Binding-site contacts:
Ligand atom C21 contacts residue PRO191 of chain 1.B at 3.8 Å (hydrophobic).
Ligand atom C20 contacts residue ARG223 of chain 1.B at 3.4 Å.
Ligand atom C23 contacts residue VAL248 of chain 1.B at 3.4 Å (hydrophobic).
Ligand atom C10 contacts residue ARG223 of chain 1.B at 3.8 Å.
Ligand atom C22 contacts residue PRO191 of chain 1.B at 3.8 Å (hydrophobic).
Ligand atom C5 contacts residue VAL249 of chain 1.B at 3.2 Å (hydrophobic).
Ligand atom C5 contacts residue THR221 of chain 1.B at 3.3 Å.
Ligand atom N12 contacts residue GLY247 of chain 1.B at 3.4 Å (h-bond).
Ligand atom C17 contacts residue PRO191 of chain 1.B at 3.4 Å (hydrophobic).
Ligand atom C14 contacts residue CYS222 of chain 1.B at 3.4 Å (hydrophobic).
Ligand atom C10 contacts residue TRP246 of chain 1.B at 3.6 Å (hydrophobic).
Ligand atom N6 contacts residue GLY247 of chain 1.B at 3.6 Å.
Ligand atom N6 contacts residue THR221 of chain 1.B at 2.9 Å (h-bond).
Ligand atom C24 contacts residue GLY247 of chain 1.B at 3.6 Å.
Ligand atom C14 contacts residue SER245 of chain 1.B at 3.8 Å.
Ligand atom C7 contacts residue TRP246 of chain 1.B at 3.6 Å (hydrophobic).
Ligand atom C14 contacts residue THR221 of chain 1.B at 3.6 Å.
Ligand atom C23 contacts residue ASP250 of chain 1.B at 3.7 Å.
Ligand atom C4 contacts residue GLY247 of chain 1.B at 3.6 Å.
Ligand atom C8 contacts residue ARG223 of chain 1.B at 3.8 Å.
Ligand atom C9 contacts residue ARG223 of chain 1.B at 3.6 Å.
Ligand atom C13 contacts residue TYR100 of chain 1.B at 3.5 Å (hydrophobic).
Ligand atom C1 contacts residue TRP246 of chain 1.B at 3.6 Å (hydrophobic).
Ligand atom C5 contacts residue GLY247 of chain 1.B at 3.6 Å.
Ligand atom C18 contacts residue PRO191 of chain 1.B at 3.6 Å (hydrophobic).
Ligand atom C5 contacts residue ASP250 of chain 1.B at 3.8 Å.
Ligand atom C2 contacts residue GLY247 of chain 1.B at 3.3 Å.
Ligand atom C24 contacts residue VAL248 of chain 1.B at 3.4 Å (hydrophobic).
Ligand atom C7 contacts residue SER226 of chain 1.B at 3.4 Å.
Ligand atom N6 contacts residue ARG223 of chain 1.B at 3.8 Å.
Ligand atom C14 contacts residue SER226 of chain 1.B at 3.3 Å.
Ligand atom C10 contacts residue SER226 of chain 1.B at 3.7 Å.
Ligand atom C21 contacts residue ARG223 of chain 1.B at 3.3 Å.
Ligand atom C4 contacts residue ASP250 of chain 1.B at 3.8 Å.
Ligand atom N6 contacts residue CYS222 of chain 1.B at 3.5 Å.
Ligand atom C3 contacts residue GLY247 of chain 1.B at 3.5 Å.
Ligand atom C24 contacts residue PRO191 of chain 1.B at 3.7 Å (hydrophobic).
Ligand atom C7 contacts residue SER245 of chain 1.B at 3.4 Å.
Ligand atom C14 contacts residue ILE244 of chain 1.B at 3.8 Å (hydrophobic).
Ligand atom C10 contacts residue GLY247 of chain 1.B at 3.7 Å.

Sequence of chain 1.B:
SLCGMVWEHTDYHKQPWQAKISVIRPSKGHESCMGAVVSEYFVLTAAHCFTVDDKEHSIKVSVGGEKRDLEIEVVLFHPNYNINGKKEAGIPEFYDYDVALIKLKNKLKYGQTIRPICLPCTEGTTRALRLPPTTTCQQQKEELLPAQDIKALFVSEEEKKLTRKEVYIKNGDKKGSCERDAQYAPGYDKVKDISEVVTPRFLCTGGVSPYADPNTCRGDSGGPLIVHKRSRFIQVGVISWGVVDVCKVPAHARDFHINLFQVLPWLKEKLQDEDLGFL

A protein and the small-molecule ligand that binds it are described below.
Small molecule (SMILES): Cc1cc(C)c2[nH]ccc2c1CN1CCCC[C@H]1c1ccccc1